Binding-site contacts:
Ligand atom C4 contacts residue ASN185 of chain 1.A at 4.3 Å.
Ligand atom N2 contacts residue ASN185 of chain 1.A at 2.9 Å (h-bond).
Ligand atom O7 contacts residue ASN185 of chain 1.A at 4.0 Å.
Ligand atom C5 contacts residue ASN185 of chain 1.A at 3.7 Å.
Ligand atom C5 contacts residue PHE183 of chain 1.A at 4.4 Å (hydrophobic).
Ligand atom C8 contacts residue ASN185 of chain 1.A at 3.6 Å.
Ligand atom O5 contacts residue PHE183 of chain 1.A at 3.7 Å.
Ligand atom C3 contacts residue ASN185 of chain 1.A at 3.8 Å.
Ligand atom O6 contacts residue PHE184 of chain 1.A at 4.4 Å.
Ligand atom O5 contacts residue PHE184 of chain 1.A at 4.3 Å.
Ligand atom C6 contacts residue PHE183 of chain 1.A at 4.0 Å (hydrophobic).
Ligand atom C1 contacts residue ASN185 of chain 1.A at 1.4 Å.
Ligand atom O6 contacts residue PHE183 of chain 1.A at 3.3 Å (h-bond).
Ligand atom O5 contacts residue ASN185 of chain 1.A at 2.4 Å (h-bond).
Ligand atom C2 contacts residue ASN185 of chain 1.A at 2.5 Å.
Ligand atom C7 contacts residue ASN185 of chain 1.A at 3.3 Å.

Sequence of chain 1.A:
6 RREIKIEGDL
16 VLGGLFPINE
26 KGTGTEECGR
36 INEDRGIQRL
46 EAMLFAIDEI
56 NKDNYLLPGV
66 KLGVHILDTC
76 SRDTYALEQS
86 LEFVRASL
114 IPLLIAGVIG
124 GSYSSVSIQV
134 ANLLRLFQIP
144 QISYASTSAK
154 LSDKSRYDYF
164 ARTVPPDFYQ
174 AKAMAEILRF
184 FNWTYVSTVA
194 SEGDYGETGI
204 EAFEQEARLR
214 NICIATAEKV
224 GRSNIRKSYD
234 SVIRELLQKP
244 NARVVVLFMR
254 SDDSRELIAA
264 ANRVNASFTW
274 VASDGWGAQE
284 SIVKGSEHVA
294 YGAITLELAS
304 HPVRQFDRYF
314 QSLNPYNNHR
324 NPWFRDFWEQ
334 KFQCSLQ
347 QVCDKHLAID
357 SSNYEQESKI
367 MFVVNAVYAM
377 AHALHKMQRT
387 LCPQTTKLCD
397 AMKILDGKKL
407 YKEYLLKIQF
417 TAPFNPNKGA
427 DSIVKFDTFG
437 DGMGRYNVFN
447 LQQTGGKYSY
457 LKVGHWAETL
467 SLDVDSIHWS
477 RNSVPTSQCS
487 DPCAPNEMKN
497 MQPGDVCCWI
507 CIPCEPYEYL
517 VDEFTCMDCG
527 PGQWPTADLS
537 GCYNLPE

The protein below binds the small molecule below.
Small molecule (SMILES): CC(=O)N[C@@H]1[C@@H](O)[C@H](O)[C@@H](CO)O[C@H]1O